Sequence of chain 1.A:
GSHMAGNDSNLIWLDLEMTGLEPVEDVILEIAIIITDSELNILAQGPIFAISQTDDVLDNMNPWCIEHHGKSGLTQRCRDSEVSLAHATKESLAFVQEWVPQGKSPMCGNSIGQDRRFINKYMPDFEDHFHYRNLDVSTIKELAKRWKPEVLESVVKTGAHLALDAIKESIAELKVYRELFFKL

Sequence of chain 1.B:
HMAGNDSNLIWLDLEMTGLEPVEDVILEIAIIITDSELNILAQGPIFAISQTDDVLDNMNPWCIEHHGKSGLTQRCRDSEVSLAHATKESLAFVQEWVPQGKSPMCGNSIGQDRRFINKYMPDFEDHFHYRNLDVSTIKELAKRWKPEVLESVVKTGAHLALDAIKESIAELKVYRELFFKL

Binding-site contacts:
Ligand atom OAK contacts residue 9RC1 of chain 1.D at 2.8 Å (h-bond).
Ligand atom NAI contacts residue LEU21 of chain 1.A at 3.6 Å.
Ligand atom CAE contacts residue TYR132 of chain 1.B at 3.6 Å (hydrophobic).
Ligand atom OAM contacts residue ASN110 of chain 1.A at 3.4 Å.
Ligand atom OAO contacts residue SER138 of chain 1.A at 2.5 Å (h-bond).
Ligand atom OBD contacts residue VAL156 of chain 1.A at 3.5 Å (h-bond).
Ligand atom OAO contacts residue ARG133 of chain 1.B at 2.8 Å (salt-bridge).
Ligand atom OAO contacts residue SER111 of chain 1.A at 3.0 Å (h-bond).
Ligand atom OAN contacts residue 9RC1 of chain 1.D at 3.0 Å (h-bond).
Ligand atom CBA contacts residue ASN110 of chain 1.A at 3.5 Å.
Ligand atom OAQ contacts residue SER111 of chain 1.A at 3.2 Å (h-bond).
Ligand atom CAT contacts residue TYR132 of chain 1.B at 3.5 Å (hydrophobic).
Ligand atom CAZ contacts residue ASN110 of chain 1.A at 3.5 Å.
Ligand atom OAJ contacts residue LEU21 of chain 1.A at 3.6 Å.
Ligand atom CBA contacts residue GLU173 of chain 1.A at 3.4 Å.
Ligand atom CAZ contacts residue GLU173 of chain 1.A at 3.4 Å.
Ligand atom OBC contacts residue GLU169 of chain 1.A at 2.8 Å (salt-bridge).
Ligand atom CAY contacts residue ASN110 of chain 1.A at 3.1 Å.
Ligand atom NAB contacts residue TYR132 of chain 1.B at 3.6 Å.
Ligand atom CAW contacts residue ASN110 of chain 1.A at 3.2 Å.
Ligand atom CAD contacts residue 9RC1 of chain 1.D at 3.6 Å.
Ligand atom CAX contacts residue ASN110 of chain 1.A at 3.4 Å.
Ligand atom OBC contacts residue GLU173 of chain 1.A at 3.0 Å (salt-bridge).
Ligand atom PAP contacts residue ARG133 of chain 1.B at 3.7 Å.
Ligand atom OAN contacts residue ARG133 of chain 1.B at 2.8 Å (salt-bridge).
Ligand atom OBC contacts residue SER170 of chain 1.A at 3.6 Å (h-bond).
Ligand atom NAI contacts residue TYR132 of chain 1.B at 3.5 Å.
Ligand atom OAJ contacts residue GLN114 of chain 1.A at 3.6 Å.
Ligand atom CAL contacts residue TYR132 of chain 1.B at 3.5 Å (hydrophobic).
Ligand atom OAQ contacts residue TYR132 of chain 1.B at 3.6 Å.
Ligand atom CAZ contacts residue LYS141 of chain 1.A at 3.0 Å.
Ligand atom CAH contacts residue 9RC1 of chain 1.D at 3.3 Å.
Ligand atom CAE contacts residue LEU21 of chain 1.A at 3.5 Å (hydrophobic).
Ligand atom OBD contacts residue LYS157 of chain 1.A at 3.7 Å.
Ligand atom OAC contacts residue TYR132 of chain 1.B at 3.1 Å.
Ligand atom NBB contacts residue GLU173 of chain 1.A at 3.2 Å (salt-bridge).
Ligand atom CAV contacts residue ASN110 of chain 1.A at 3.3 Å.
Ligand atom OAN contacts residue TYR132 of chain 1.B at 2.5 Å (h-bond).
Ligand atom CAU contacts residue TYR132 of chain 1.B at 3.6 Å (hydrophobic).
Ligand atom CAX contacts residue LYS141 of chain 1.A at 3.1 Å.

The protein below binds the small molecule below.
Small molecule (SMILES): Cc1cn([C@H]2C[C@H](O)[C@@H](COP(=O)(O)Oc3ccc([N+](=O)[O-])cc3)O2)c(=O)[nH]c1=O